Sequence of chain 1.B:
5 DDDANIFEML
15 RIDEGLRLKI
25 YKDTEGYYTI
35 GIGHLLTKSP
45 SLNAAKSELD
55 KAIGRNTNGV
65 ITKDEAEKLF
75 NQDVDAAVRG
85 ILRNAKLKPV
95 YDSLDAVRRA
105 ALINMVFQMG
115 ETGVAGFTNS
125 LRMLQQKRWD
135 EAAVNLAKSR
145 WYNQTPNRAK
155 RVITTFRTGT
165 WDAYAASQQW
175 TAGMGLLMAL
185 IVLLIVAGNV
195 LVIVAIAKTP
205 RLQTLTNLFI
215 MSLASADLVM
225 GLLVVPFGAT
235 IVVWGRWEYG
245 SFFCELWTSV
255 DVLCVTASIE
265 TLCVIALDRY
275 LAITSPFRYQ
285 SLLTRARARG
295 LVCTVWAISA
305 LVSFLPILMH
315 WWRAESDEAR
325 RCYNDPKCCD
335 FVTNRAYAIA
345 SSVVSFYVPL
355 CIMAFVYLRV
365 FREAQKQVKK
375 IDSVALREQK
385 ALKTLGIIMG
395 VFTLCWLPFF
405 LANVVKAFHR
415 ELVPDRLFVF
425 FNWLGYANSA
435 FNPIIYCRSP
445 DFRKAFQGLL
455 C

Binding-site contacts:
Ligand atom C13 contacts residue TRP427 of chain 1.B at 4.4 Å (hydrophobic).
Ligand atom O19 contacts residue VAL423 of chain 1.B at 3.2 Å.
Ligand atom C09 contacts residue ILE185 of chain 1.B at 4.2 Å (hydrophobic).
Ligand atom O15 contacts residue VAL423 of chain 1.B at 3.7 Å.
Ligand atom C12 contacts residue TRP427 of chain 1.B at 4.3 Å (hydrophobic).
Ligand atom C20 contacts residue ARG420 of chain 1.B at 3.3 Å.
Ligand atom O16 contacts residue VAL236 of chain 1.B at 4.0 Å.
Ligand atom C07 contacts residue PHE424 of chain 1.B at 4.4 Å (hydrophobic).
Ligand atom O15 contacts residue PHE424 of chain 1.B at 4.5 Å.
Ligand atom O21 contacts residue ARG420 of chain 1.B at 3.6 Å.
Ligand atom C13 contacts residue VAL236 of chain 1.B at 4.0 Å (hydrophobic).
Ligand atom C14 contacts residue VAL236 of chain 1.B at 4.5 Å (hydrophobic).
Ligand atom C13 contacts residue MET178 of chain 1.B at 4.2 Å (hydrophobic).
Ligand atom C07 contacts residue TRP427 of chain 1.B at 3.7 Å (hydrophobic).
Ligand atom C13 contacts residue MET182 of chain 1.B at 4.5 Å (hydrophobic).
Ligand atom O19 contacts residue ASP419 of chain 1.B at 4.2 Å.
Ligand atom O15 contacts residue ARG420 of chain 1.B at 4.4 Å.
Ligand atom C11 contacts residue TRP427 of chain 1.B at 4.3 Å (hydrophobic).
Ligand atom C18 contacts residue VAL423 of chain 1.B at 4.2 Å (hydrophobic).
Ligand atom C11 contacts residue MET182 of chain 1.B at 4.0 Å (hydrophobic).
Ligand atom C18 contacts residue ARG420 of chain 1.B at 4.5 Å.
Ligand atom C12 contacts residue PHE424 of chain 1.B at 4.5 Å (hydrophobic).
Ligand atom O16 contacts residue VAL423 of chain 1.B at 3.9 Å.
Ligand atom C09 contacts residue LEU181 of chain 1.B at 4.4 Å (hydrophobic).
Ligand atom C14 contacts residue VAL423 of chain 1.B at 4.4 Å (hydrophobic).
Ligand atom C17 contacts residue VAL423 of chain 1.B at 3.9 Å (hydrophobic).
Ligand atom C11 contacts residue MET178 of chain 1.B at 4.2 Å (hydrophobic).

This small molecule binds to this protein.
Small molecule (SMILES): CCCCCCC=CCCCCCC(=O)OC[C@@H](O)CO